Sequence of chain 1.A:
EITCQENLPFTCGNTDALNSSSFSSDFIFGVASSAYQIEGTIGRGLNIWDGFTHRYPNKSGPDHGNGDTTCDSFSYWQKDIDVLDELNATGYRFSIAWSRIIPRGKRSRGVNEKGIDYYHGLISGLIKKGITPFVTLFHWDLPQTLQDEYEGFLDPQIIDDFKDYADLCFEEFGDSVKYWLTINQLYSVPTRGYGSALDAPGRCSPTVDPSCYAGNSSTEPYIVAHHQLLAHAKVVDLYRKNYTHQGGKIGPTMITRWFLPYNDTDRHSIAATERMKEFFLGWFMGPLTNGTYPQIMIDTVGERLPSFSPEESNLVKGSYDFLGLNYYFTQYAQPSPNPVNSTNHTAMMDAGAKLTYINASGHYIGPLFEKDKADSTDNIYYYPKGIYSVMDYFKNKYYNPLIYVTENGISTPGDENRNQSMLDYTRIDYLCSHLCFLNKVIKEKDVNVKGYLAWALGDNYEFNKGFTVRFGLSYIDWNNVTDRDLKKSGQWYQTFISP

Binding-site contacts:
Ligand atom C8 contacts residue ASN216 of chain 1.A at 4.4 Å.
Ligand atom C8 contacts residue THR343 of chain 1.A at 3.8 Å.
Ligand atom O7 contacts residue ARG304 of chain 1.A at 4.5 Å.
Ligand atom C7 contacts residue ASN216 of chain 1.A at 3.3 Å.
Ligand atom C8 contacts residue GLU303 of chain 1.A at 3.4 Å.
Ligand atom C6 contacts residue THR219 of chain 1.A at 3.8 Å.
Ligand atom C5 contacts residue ASN216 of chain 1.A at 3.7 Å.
Ligand atom O5 contacts residue ASN216 of chain 1.A at 2.4 Å (h-bond).
Ligand atom O5 contacts residue THR219 of chain 1.A at 3.4 Å.
Ligand atom C3 contacts residue ASN216 of chain 1.A at 3.8 Å.
Ligand atom C5 contacts residue THR219 of chain 1.A at 3.6 Å.
Ligand atom C8 contacts residue SER205 of chain 1.A at 3.5 Å.
Ligand atom C4 contacts residue ASN216 of chain 1.A at 4.2 Å.
Ligand atom N2 contacts residue ASN216 of chain 1.A at 2.9 Å (h-bond).
Ligand atom O7 contacts residue ASN216 of chain 1.A at 3.1 Å (h-bond).
Ligand atom C7 contacts residue SER205 of chain 1.A at 4.3 Å.
Ligand atom C2 contacts residue ASN216 of chain 1.A at 2.5 Å.
Ligand atom C1 contacts residue ASN216 of chain 1.A at 1.5 Å.
Ligand atom C8 contacts residue ARG304 of chain 1.A at 3.9 Å.
Ligand atom C1 contacts residue THR219 of chain 1.A at 4.0 Å.

This small molecule binds to this protein.
Small molecule (SMILES): CC(=O)N[C@H]1[C@H](O[C@H]2[C@H](O)[C@@H](NC(C)=O)CO[C@@H]2CO)O[C@H](CO)[C@@H](O)[C@@H]1O